Sequence of chain 1.H:
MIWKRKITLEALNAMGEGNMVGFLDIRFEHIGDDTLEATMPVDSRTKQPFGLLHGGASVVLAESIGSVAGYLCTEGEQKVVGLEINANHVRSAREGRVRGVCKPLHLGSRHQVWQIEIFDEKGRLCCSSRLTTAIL

A protein and the small-molecule ligand that binds it are described below.
Small molecule (SMILES): CCCCCCCCCC(=O)CSCCNC(=O)CCNC(=O)[C@H](O)C(C)(C)CO[P](=O)(O)O[P](=O)(O)OC[C@H]1O[C@H](n2cnc3c(N)ncnc32)[C@@H](O)[C@H]1OP(=O)(O)O

Binding-site contacts:
Ligand atom O3A contacts residue GLY108 of chain 1.H at 3.4 Å.
Ligand atom CCP contacts residue ARG110 of chain 1.H at 4.1 Å.
Ligand atom O4A contacts residue HIS106 of chain 1.H at 2.8 Å (h-bond).
Ligand atom O4B contacts residue ARG110 of chain 1.H at 4.1 Å.
Ligand atom O5A contacts residue HIS106 of chain 1.H at 4.3 Å.
Ligand atom O5B contacts residue SER109 of chain 1.H at 3.9 Å.
Ligand atom C3B contacts residue SER109 of chain 1.H at 4.3 Å.
Ligand atom O2A contacts residue GLY108 of chain 1.H at 3.7 Å.
Ligand atom P2A contacts residue HIS106 of chain 1.H at 4.0 Å.
Ligand atom O3A contacts residue SER109 of chain 1.H at 2.8 Å (h-bond).
Ligand atom O2A contacts residue SER109 of chain 1.H at 3.5 Å (h-bond).
Ligand atom OAP contacts residue HIS106 of chain 1.H at 4.4 Å.
Ligand atom O6A contacts residue HIS111 of chain 1.H at 4.4 Å.
Ligand atom CCP contacts residue HIS111 of chain 1.H at 4.0 Å.
Ligand atom O1A contacts residue GLY108 of chain 1.H at 4.3 Å.
Ligand atom O4A contacts residue GLY108 of chain 1.H at 4.0 Å.
Ligand atom O5A contacts residue SER109 of chain 1.H at 3.5 Å (h-bond).
Ligand atom C2B contacts residue SER109 of chain 1.H at 4.1 Å.
Ligand atom O5A contacts residue HIS111 of chain 1.H at 2.8 Å (h-bond).
Ligand atom C1B contacts residue SER109 of chain 1.H at 3.7 Å.
Ligand atom O6A contacts residue ARG110 of chain 1.H at 4.1 Å.
Ligand atom O5A contacts residue GLY108 of chain 1.H at 3.6 Å.
Ligand atom O1A contacts residue HIS106 of chain 1.H at 3.7 Å.
Ligand atom O3A contacts residue HIS106 of chain 1.H at 4.4 Å.
Ligand atom OAP contacts residue HIS111 of chain 1.H at 3.1 Å.
Ligand atom P2A contacts residue SER109 of chain 1.H at 3.8 Å.
Ligand atom O3A contacts residue ARG110 of chain 1.H at 3.8 Å.
Ligand atom P2A contacts residue GLY108 of chain 1.H at 3.9 Å.
Ligand atom P1A contacts residue SER109 of chain 1.H at 3.7 Å.
Ligand atom O8A contacts residue SER109 of chain 1.H at 4.3 Å.
Ligand atom O5A contacts residue ARG110 of chain 1.H at 2.9 Å (salt-bridge).
Ligand atom P2A contacts residue HIS111 of chain 1.H at 3.7 Å.
Ligand atom P1A contacts residue GLY108 of chain 1.H at 4.0 Å.
Ligand atom C4B contacts residue SER109 of chain 1.H at 3.5 Å.
Ligand atom P2A contacts residue ARG110 of chain 1.H at 3.9 Å.
Ligand atom O2B contacts residue SER109 of chain 1.H at 3.6 Å (h-bond).
Ligand atom O4A contacts residue HIS111 of chain 1.H at 3.3 Å.
Ligand atom O4B contacts residue SER109 of chain 1.H at 3.0 Å (h-bond).
Ligand atom C5B contacts residue SER109 of chain 1.H at 2.9 Å.